Binding-site contacts:
Ligand atom O2G contacts residue GLY96 of chain 4.A at 3.3 Å (h-bond).
Ligand atom O1G contacts residue THR98 of chain 4.A at 3.2 Å (h-bond).
Ligand atom O1A contacts residue THR42 of chain 4.A at 2.9 Å (h-bond).
Ligand atom C4 contacts residue PRO45 of chain 4.A at 3.6 Å (hydrophobic).
Ligand atom O2B contacts residue THR99 of chain 4.A at 2.5 Å (h-bond).
Ligand atom O1A contacts residue GLY44 of chain 4.A at 2.8 Å (h-bond).
Ligand atom O2B contacts residue THR98 of chain 4.A at 3.4 Å.
Ligand atom O5' contacts residue GLY44 of chain 4.A at 2.9 Å (h-bond).
Ligand atom PG contacts residue MG1 of chain 4.E at 3.6 Å.
Ligand atom PG contacts residue THR97 of chain 4.A at 3.3 Å.
Ligand atom O4' contacts residue GLY44 of chain 4.A at 3.5 Å.
Ligand atom C5 contacts residue PRO45 of chain 4.A at 3.3 Å (hydrophobic).
Ligand atom O2' contacts residue GLY411 of chain 4.A at 2.8 Å (h-bond).
Ligand atom O2B contacts residue GLY96 of chain 4.A at 3.4 Å.
Ligand atom O2' contacts residue ALA410 of chain 4.A at 2.9 Å.
Ligand atom N3B contacts residue THR98 of chain 4.A at 2.9 Å (h-bond).
Ligand atom N3B contacts residue THR97 of chain 4.A at 3.0 Å (h-bond).
Ligand atom O5' contacts residue LEU43 of chain 4.A at 3.5 Å.
Ligand atom PB contacts residue GLY96 of chain 4.A at 3.5 Å.
Ligand atom PA contacts residue MG1 of chain 4.E at 3.4 Å.
Ligand atom O1B contacts residue MG1 of chain 4.E at 2.8 Å.
Ligand atom PA contacts residue GLY44 of chain 4.A at 3.5 Å.
Ligand atom O3A contacts residue THR98 of chain 4.A at 3.6 Å (h-bond).
Ligand atom O1G contacts residue THR97 of chain 4.A at 3.3 Å (h-bond).
Ligand atom C6 contacts residue PRO45 of chain 4.A at 3.4 Å (hydrophobic).
Ligand atom O4' contacts residue LEU451 of chain 4.A at 3.5 Å.
Ligand atom O1A contacts residue LEU43 of chain 4.A at 3.2 Å.
Ligand atom O3A contacts residue LEU43 of chain 4.A at 3.4 Å.
Ligand atom O1B contacts residue GLY96 of chain 4.A at 3.0 Å (h-bond).
Ligand atom O3G contacts residue ASP95 of chain 4.A at 3.2 Å (salt-bridge).
Ligand atom O3G contacts residue MG1 of chain 4.E at 2.1 Å.
Ligand atom N3 contacts residue GLY411 of chain 4.A at 3.3 Å.
Ligand atom O2B contacts residue LEU43 of chain 4.A at 3.5 Å.
Ligand atom N6 contacts residue ILE494 of chain 4.A at 3.4 Å.
Ligand atom C2 contacts residue ILE479 of chain 4.A at 3.4 Å (hydrophobic).
Ligand atom O2' contacts residue GLU496 of chain 4.A at 2.8 Å (salt-bridge).
Ligand atom O2A contacts residue MG1 of chain 4.E at 2.1 Å.
Ligand atom N3B contacts residue GLY96 of chain 4.A at 3.3 Å (h-bond).
Ligand atom O2G contacts residue THR97 of chain 4.A at 2.6 Å (h-bond).
Ligand atom N7 contacts residue THR163 of chain 4.A at 3.4 Å (h-bond).

Sequence of chain 4.A:
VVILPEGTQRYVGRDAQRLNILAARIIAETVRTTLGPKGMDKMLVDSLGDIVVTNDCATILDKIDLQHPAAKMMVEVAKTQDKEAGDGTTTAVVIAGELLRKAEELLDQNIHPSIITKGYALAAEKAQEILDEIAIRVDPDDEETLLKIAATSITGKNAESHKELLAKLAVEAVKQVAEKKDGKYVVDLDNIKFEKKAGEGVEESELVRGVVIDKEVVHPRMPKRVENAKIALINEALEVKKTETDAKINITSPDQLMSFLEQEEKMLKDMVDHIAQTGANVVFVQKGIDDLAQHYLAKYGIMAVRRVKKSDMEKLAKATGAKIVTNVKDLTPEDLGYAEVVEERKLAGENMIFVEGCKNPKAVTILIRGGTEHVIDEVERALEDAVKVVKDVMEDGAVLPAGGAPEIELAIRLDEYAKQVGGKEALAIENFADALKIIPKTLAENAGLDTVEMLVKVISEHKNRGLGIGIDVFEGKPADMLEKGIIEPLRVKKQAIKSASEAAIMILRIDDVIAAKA

A protein and the small-molecule ligand that binds it are described below.
Small molecule (SMILES): Nc1ncnc2c1ncn2[C@@H]1O[C@H](CO[P](=O)(O)O[P](=O)(O)NP(=O)(O)O)[C@@H](O)[C@H]1O